This protein binds this small molecule.
Small molecule (SMILES): CO[C@](c1ccc(Cl)cc1)(c1ccc2c(c1)c(-c1c(F)cccc1F)cc(=O)n2C)c1cncn1C

Sequence of chain 1.A:
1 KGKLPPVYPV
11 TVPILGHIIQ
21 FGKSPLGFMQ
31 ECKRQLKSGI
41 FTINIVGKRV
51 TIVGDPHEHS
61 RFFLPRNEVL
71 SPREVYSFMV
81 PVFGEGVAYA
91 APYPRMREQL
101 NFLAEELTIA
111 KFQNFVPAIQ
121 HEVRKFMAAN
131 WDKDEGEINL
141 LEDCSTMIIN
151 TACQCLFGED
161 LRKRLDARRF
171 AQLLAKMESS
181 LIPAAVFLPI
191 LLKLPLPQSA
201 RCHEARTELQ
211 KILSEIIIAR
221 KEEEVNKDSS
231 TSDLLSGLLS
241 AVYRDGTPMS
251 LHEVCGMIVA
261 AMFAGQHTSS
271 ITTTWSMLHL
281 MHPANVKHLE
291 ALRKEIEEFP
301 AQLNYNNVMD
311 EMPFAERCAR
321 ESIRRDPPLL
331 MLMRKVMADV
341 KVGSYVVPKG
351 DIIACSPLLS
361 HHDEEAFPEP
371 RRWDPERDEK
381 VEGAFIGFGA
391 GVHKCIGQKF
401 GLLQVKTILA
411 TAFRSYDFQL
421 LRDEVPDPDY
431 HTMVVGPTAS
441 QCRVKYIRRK

Binding-site contacts:
Ligand atom CAJ contacts residue LEU181 of chain 1.A at 3.6 Å (hydrophobic).
Ligand atom FAF contacts residue MET433 of chain 1.A at 3.0 Å.
Ligand atom CBG contacts residue LEU329 of chain 1.A at 3.9 Å (hydrophobic).
Ligand atom CAN contacts residue TYR76 of chain 1.A at 3.7 Å (hydrophobic).
Ligand atom NBI contacts residue LEU329 of chain 1.A at 3.9 Å.
Ligand atom CAK contacts residue HEM1 of chain 1.E at 3.8 Å.
Ligand atom CAB contacts residue THR268 of chain 1.A at 3.9 Å.
Ligand atom CBD contacts residue ALA264 of chain 1.A at 3.7 Å (hydrophobic).
Ligand atom CAQ contacts residue TYR76 of chain 1.A at 3.1 Å (hydrophobic).
Ligand atom CAJ contacts residue MET433 of chain 1.A at 3.7 Å (hydrophobic).
Ligand atom CAS contacts residue MET433 of chain 1.A at 3.6 Å (hydrophobic).
Ligand atom CAP contacts residue HEM1 of chain 1.E at 3.0 Å.
Ligand atom FAE contacts residue VAL434 of chain 1.A at 2.8 Å.
Ligand atom CAH contacts residue PHE263 of chain 1.A at 3.4 Å (hydrophobic).
Ligand atom CAJ contacts residue PHE263 of chain 1.A at 3.8 Å (hydrophobic).
Ligand atom CBG contacts residue TYR76 of chain 1.A at 3.8 Å (hydrophobic).
Ligand atom CAP contacts residue ALA264 of chain 1.A at 3.7 Å (hydrophobic).
Ligand atom NAU contacts residue HEM1 of chain 1.E at 2.0 Å.
Ligand atom CAM contacts residue ALA264 of chain 1.A at 3.9 Å (hydrophobic).
Ligand atom CAR contacts residue ALA264 of chain 1.A at 3.3 Å (hydrophobic).
Ligand atom FAF contacts residue PHE78 of chain 1.A at 3.2 Å.
Ligand atom NBH contacts residue ALA264 of chain 1.A at 3.4 Å (h-bond).
Ligand atom NAU contacts residue ALA264 of chain 1.A at 3.8 Å.
Ligand atom CAB contacts residue LEU329 of chain 1.A at 3.8 Å (hydrophobic).
Ligand atom CAL contacts residue TYR89 of chain 1.A at 3.9 Å (hydrophobic).
Ligand atom CAA contacts residue MET79 of chain 1.A at 3.8 Å (hydrophobic).
Ligand atom CAC contacts residue MET331 of chain 1.A at 3.8 Å (hydrophobic).
Ligand atom CAR contacts residue HEM1 of chain 1.E at 3.0 Å.
Ligand atom CAY contacts residue MET79 of chain 1.A at 3.6 Å (hydrophobic).
Ligand atom CAC contacts residue TYR76 of chain 1.A at 3.6 Å (hydrophobic).
Ligand atom CAY contacts residue MET433 of chain 1.A at 3.3 Å (hydrophobic).
Ligand atom CAO contacts residue TYR76 of chain 1.A at 3.7 Å (hydrophobic).
Ligand atom OAV contacts residue ALA264 of chain 1.A at 3.5 Å.
Ligand atom FAF contacts residue MET79 of chain 1.A at 3.0 Å.
Ligand atom CAB contacts residue ALA264 of chain 1.A at 3.3 Å (hydrophobic).
Ligand atom CAI contacts residue VAL434 of chain 1.A at 3.9 Å (hydrophobic).
Ligand atom CAA contacts residue PHE263 of chain 1.A at 3.8 Å (hydrophobic).
Ligand atom CBC contacts residue MET433 of chain 1.A at 3.9 Å (hydrophobic).
Ligand atom CAW contacts residue PHE83 of chain 1.A at 3.9 Å (hydrophobic).
Ligand atom CAX contacts residue VAL434 of chain 1.A at 3.6 Å (hydrophobic).